Sequence of chain 1.B:
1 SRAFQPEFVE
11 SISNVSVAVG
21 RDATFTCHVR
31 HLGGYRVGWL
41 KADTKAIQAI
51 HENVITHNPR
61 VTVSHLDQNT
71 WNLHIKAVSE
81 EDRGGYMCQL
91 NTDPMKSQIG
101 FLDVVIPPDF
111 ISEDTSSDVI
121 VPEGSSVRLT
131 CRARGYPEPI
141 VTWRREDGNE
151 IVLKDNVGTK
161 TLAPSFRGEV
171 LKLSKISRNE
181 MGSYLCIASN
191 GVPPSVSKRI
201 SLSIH

Binding-site contacts:
Ligand atom N2 contacts residue ASN14 of chain 1.B at 3.0 Å (h-bond).
Ligand atom C2 contacts residue ASN14 of chain 1.B at 2.5 Å.
Ligand atom C8 contacts residue ASN14 of chain 1.B at 4.3 Å.
Ligand atom O5 contacts residue PHE101 of chain 1.B at 4.3 Å.
Ligand atom C3 contacts residue ASN14 of chain 1.B at 3.8 Å.
Ligand atom C5 contacts residue ASN14 of chain 1.B at 3.7 Å.
Ligand atom O7 contacts residue ASN14 of chain 1.B at 3.6 Å (h-bond).
Ligand atom C1 contacts residue PHE101 of chain 1.B at 3.8 Å (hydrophobic).
Ligand atom O5 contacts residue ASN14 of chain 1.B at 2.4 Å (h-bond).
Ligand atom C5 contacts residue PHE101 of chain 1.B at 4.2 Å (hydrophobic).
Ligand atom C8 contacts residue ILE12 of chain 1.B at 4.1 Å (hydrophobic).
Ligand atom C7 contacts residue ASN14 of chain 1.B at 3.5 Å.
Ligand atom C4 contacts residue ASN14 of chain 1.B at 4.2 Å.
Ligand atom C1 contacts residue ASN14 of chain 1.B at 1.4 Å.

A small-molecule ligand and the protein it binds are described below.
Small molecule (SMILES): CC(=O)N[C@@H]1[C@@H](O)[C@H](O)[C@@H](CO)O[C@H]1O